Binding-site contacts:
Ligand atom C2 contacts residue VAL75 of chain 1.E at 4.1 Å (hydrophobic).
Ligand atom O3G contacts residue TYR214 of chain 1.E at 3.6 Å.
Ligand atom O4' contacts residue GLN74 of chain 1.E at 3.9 Å.
Ligand atom C3' contacts residue TYR279 of chain 1.E at 3.8 Å (hydrophobic).
Ligand atom O2G contacts residue LYS231 of chain 1.E at 3.3 Å (salt-bridge).
Ligand atom C3' contacts residue ASP283 of chain 1.E at 3.6 Å.
Ligand atom O3' contacts residue ASP283 of chain 1.E at 2.7 Å (salt-bridge).
Ligand atom O1A contacts residue ARG87 of chain 1.E at 4.1 Å.
Ligand atom O2G contacts residue TYR214 of chain 1.E at 3.6 Å.
Ligand atom C2' contacts residue TYR382 of chain 1.E at 3.1 Å (hydrophobic).
Ligand atom O3G contacts residue LYS213 of chain 1.E at 3.5 Å (salt-bridge).
Ligand atom C5' contacts residue GLN74 of chain 1.E at 4.1 Å.
Ligand atom O5' contacts residue ARG87 of chain 1.E at 4.1 Å.
Ligand atom O1G contacts residue GLU181 of chain 1.E at 3.9 Å.
Ligand atom C2 contacts residue GLU391 of chain 1.E at 3.8 Å.
Ligand atom C2' contacts residue ASP283 of chain 1.E at 4.0 Å.
Ligand atom N2 contacts residue GLU391 of chain 1.E at 3.3 Å (salt-bridge).
Ligand atom C3' contacts residue GLN74 of chain 1.E at 3.9 Å.
Ligand atom N1 contacts residue TYR382 of chain 1.E at 4.1 Å.
Ligand atom C1' contacts residue GLN74 of chain 1.E at 3.7 Å.
Ligand atom O1G contacts residue LYS231 of chain 1.E at 3.6 Å.
Ligand atom O3' contacts residue GLN74 of chain 1.E at 3.1 Å (h-bond).
Ligand atom N3 contacts residue TYR382 of chain 1.E at 4.2 Å.
Ligand atom PG contacts residue LYS231 of chain 1.E at 4.1 Å.
Ligand atom C6 contacts residue TYR382 of chain 1.E at 4.1 Å (hydrophobic).
Ligand atom O3' contacts residue VAL75 of chain 1.E at 3.9 Å.
Ligand atom O1A contacts residue ASP275 of chain 1.E at 3.9 Å.
Ligand atom N2 contacts residue VAL75 of chain 1.E at 3.1 Å (h-bond).
Ligand atom C5 contacts residue TYR382 of chain 1.E at 4.0 Å (hydrophobic).
Ligand atom O2B contacts residue ASP275 of chain 1.E at 3.7 Å.
Ligand atom O3' contacts residue TYR279 of chain 1.E at 3.5 Å.
Ligand atom N1 contacts residue GLU391 of chain 1.E at 3.5 Å (salt-bridge).
Ligand atom O1G contacts residue ASN183 of chain 1.E at 4.0 Å.
Ligand atom O2B contacts residue TYR279 of chain 1.E at 3.5 Å.
Ligand atom N7 contacts residue TYR382 of chain 1.E at 4.1 Å.
Ligand atom C2' contacts residue VAL75 of chain 1.E at 3.8 Å (hydrophobic).
Ligand atom N2 contacts residue VAL387 of chain 1.E at 3.7 Å.
Ligand atom N9 contacts residue TYR382 of chain 1.E at 4.1 Å.
Ligand atom C3' contacts residue TYR382 of chain 1.E at 3.9 Å (hydrophobic).
Ligand atom C4' contacts residue GLN74 of chain 1.E at 3.5 Å.

Sequence of chain 1.E:
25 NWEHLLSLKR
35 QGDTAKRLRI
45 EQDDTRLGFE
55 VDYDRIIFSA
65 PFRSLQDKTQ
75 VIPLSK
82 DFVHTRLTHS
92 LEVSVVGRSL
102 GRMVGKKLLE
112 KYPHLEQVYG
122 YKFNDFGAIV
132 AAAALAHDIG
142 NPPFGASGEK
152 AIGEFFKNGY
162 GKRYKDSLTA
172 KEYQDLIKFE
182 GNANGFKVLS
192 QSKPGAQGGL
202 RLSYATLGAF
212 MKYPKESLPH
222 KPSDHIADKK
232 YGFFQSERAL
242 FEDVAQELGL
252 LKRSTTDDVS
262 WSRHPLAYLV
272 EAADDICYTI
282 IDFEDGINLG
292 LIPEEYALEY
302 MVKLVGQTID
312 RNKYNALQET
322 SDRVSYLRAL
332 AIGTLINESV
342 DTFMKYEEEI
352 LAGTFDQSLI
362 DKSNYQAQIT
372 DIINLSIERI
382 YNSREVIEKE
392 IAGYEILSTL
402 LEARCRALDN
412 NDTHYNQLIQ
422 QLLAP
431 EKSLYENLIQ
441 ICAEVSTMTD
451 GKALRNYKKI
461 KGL

This small molecule binds to this protein.
Small molecule (SMILES): Nc1nc2c(ncn2[C@H]2C[C@H](O)[C@@H](CO[P](=O)(O)O[P](=O)(O)OP(=O)(O)O)O2)c(=O)[nH]1